Sequence of chain 17.A:
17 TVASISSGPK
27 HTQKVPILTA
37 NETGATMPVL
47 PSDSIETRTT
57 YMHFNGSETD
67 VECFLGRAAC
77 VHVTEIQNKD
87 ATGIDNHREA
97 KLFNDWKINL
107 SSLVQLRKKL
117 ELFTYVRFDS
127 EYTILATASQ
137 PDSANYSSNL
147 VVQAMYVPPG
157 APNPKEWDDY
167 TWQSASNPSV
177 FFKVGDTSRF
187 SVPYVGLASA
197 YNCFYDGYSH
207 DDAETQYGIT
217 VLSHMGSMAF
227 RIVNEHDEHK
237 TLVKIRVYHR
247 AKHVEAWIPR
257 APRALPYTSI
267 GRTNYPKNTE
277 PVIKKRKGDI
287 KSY

This small molecule binds to this protein.
Small molecule (SMILES): Cc1cc(CCCCCCCOc2ccc(C3=N[C@@H](C)CO3)cc2)on1

Sequence of chain 17.C:
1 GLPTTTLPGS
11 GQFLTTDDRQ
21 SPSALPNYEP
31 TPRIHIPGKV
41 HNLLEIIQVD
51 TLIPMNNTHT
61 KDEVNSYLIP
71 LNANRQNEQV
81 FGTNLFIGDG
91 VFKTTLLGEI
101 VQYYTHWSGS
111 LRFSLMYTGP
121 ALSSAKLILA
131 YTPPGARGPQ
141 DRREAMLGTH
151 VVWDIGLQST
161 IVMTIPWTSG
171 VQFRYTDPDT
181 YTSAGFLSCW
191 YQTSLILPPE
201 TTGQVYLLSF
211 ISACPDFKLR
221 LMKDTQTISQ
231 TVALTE

Binding-site contacts:
Ligand atom C3 contacts residue PRO174 of chain 17.A at 3.8 Å (hydrophobic).
Ligand atom N2 contacts residue ALA24 of chain 17.C at 3.4 Å.
Ligand atom CM1 contacts residue SER107 of chain 17.A at 3.9 Å.
Ligand atom C1C contacts residue TYR152 of chain 17.A at 4.0 Å (hydrophobic).
Ligand atom C3C contacts residue TYR128 of chain 17.A at 3.9 Å (hydrophobic).
Ligand atom C5B contacts residue LEU106 of chain 17.A at 3.8 Å (hydrophobic).
Ligand atom C31 contacts residue PRO174 of chain 17.A at 3.4 Å (hydrophobic).
Ligand atom C5 contacts residue TYR152 of chain 17.A at 3.8 Å (hydrophobic).
Ligand atom C4 contacts residue MET224 of chain 17.A at 3.8 Å (hydrophobic).
Ligand atom C6C contacts residue VAL191 of chain 17.A at 3.2 Å (hydrophobic).
Ligand atom C7C contacts residue VAL191 of chain 17.A at 4.0 Å (hydrophobic).
Ligand atom C4B contacts residue LEU106 of chain 17.A at 4.0 Å (hydrophobic).
Ligand atom C5 contacts residue PHE186 of chain 17.A at 3.5 Å (hydrophobic).
Ligand atom C31 contacts residue VAL176 of chain 17.A at 3.3 Å (hydrophobic).
Ligand atom O1B contacts residue ILE104 of chain 17.A at 3.9 Å.
Ligand atom C3 contacts residue PHE186 of chain 17.A at 3.8 Å (hydrophobic).
Ligand atom N2 contacts residue PHE186 of chain 17.A at 3.7 Å.
Ligand atom C5C contacts residue TYR128 of chain 17.A at 3.5 Å (hydrophobic).
Ligand atom C3C contacts residue VAL188 of chain 17.A at 3.3 Å (hydrophobic).
Ligand atom C31 contacts residue ALA150 of chain 17.A at 3.1 Å (hydrophobic).
Ligand atom C7C contacts residue TYR128 of chain 17.A at 3.6 Å (hydrophobic).
Ligand atom C4 contacts residue TYR152 of chain 17.A at 3.9 Å (hydrophobic).
Ligand atom C6B contacts residue TYR197 of chain 17.A at 3.7 Å (hydrophobic).
Ligand atom O1 contacts residue VAL188 of chain 17.A at 3.8 Å.
Ligand atom O1 contacts residue PHE186 of chain 17.A at 3.5 Å.
Ligand atom C4A contacts residue ASN198 of chain 17.A at 3.9 Å.
Ligand atom C31 contacts residue SER175 of chain 17.A at 3.6 Å.
Ligand atom C2C contacts residue TYR152 of chain 17.A at 4.0 Å (hydrophobic).
Ligand atom C5B contacts residue TYR197 of chain 17.A at 3.8 Å (hydrophobic).
Ligand atom C2C contacts residue VAL188 of chain 17.A at 3.2 Å (hydrophobic).
Ligand atom N2 contacts residue PRO174 of chain 17.A at 3.9 Å.
Ligand atom C7C contacts residue TYR197 of chain 17.A at 3.8 Å (hydrophobic).
Ligand atom O1 contacts residue TYR152 of chain 17.A at 3.9 Å.
Ligand atom C4C contacts residue ILE104 of chain 17.A at 3.9 Å (hydrophobic).
Ligand atom C4C contacts residue TYR152 of chain 17.A at 3.8 Å (hydrophobic).
Ligand atom C5C contacts residue ILE104 of chain 17.A at 3.8 Å (hydrophobic).
Ligand atom O1B contacts residue TYR128 of chain 17.A at 3.9 Å.
Ligand atom O1 contacts residue ALA24 of chain 17.C at 3.6 Å.
Ligand atom C4 contacts residue PHE186 of chain 17.A at 3.6 Å (hydrophobic).
Ligand atom C6B contacts residue LEU106 of chain 17.A at 4.0 Å (hydrophobic).